Binding-site contacts:
Ligand atom ND contacts residue HIS58 of chain 1.A at 4.0 Å.
Ligand atom C4C contacts residue VAL93 of chain 1.A at 3.9 Å (hydrophobic).
Ligand atom CGD contacts residue HIS45 of chain 1.A at 3.7 Å.
Ligand atom O1A contacts residue LYS61 of chain 1.A at 3.1 Å (salt-bridge).
Ligand atom C1B contacts residue VAL62 of chain 1.A at 4.0 Å (hydrophobic).
Ligand atom CMB contacts residue VAL62 of chain 1.A at 4.0 Å (hydrophobic).
Ligand atom CAA contacts residue LYS61 of chain 1.A at 3.5 Å.
Ligand atom NI contacts residue HIS87 of chain 1.A at 3.9 Å.
Ligand atom ND contacts residue LEU91 of chain 1.A at 4.0 Å.
Ligand atom CGA contacts residue LYS61 of chain 1.A at 4.0 Å.
Ligand atom CHA contacts residue HIS58 of chain 1.A at 3.5 Å.
Ligand atom C3D contacts residue LEU91 of chain 1.A at 3.7 Å (hydrophobic).
Ligand atom CGD contacts residue PHE46 of chain 1.A at 3.7 Å (hydrophobic).
Ligand atom CMA contacts residue LEU83 of chain 1.A at 3.3 Å (hydrophobic).
Ligand atom CAD contacts residue LEU91 of chain 1.A at 3.8 Å (hydrophobic).
Ligand atom CBC contacts residue ASN97 of chain 1.A at 3.0 Å.
Ligand atom CAC contacts residue TYR42 of chain 1.A at 4.0 Å (hydrophobic).
Ligand atom CMA contacts residue LYS61 of chain 1.A at 4.0 Å.
Ligand atom O1D contacts residue PHE46 of chain 1.A at 3.3 Å.
Ligand atom CBB contacts residue SER133 of chain 1.A at 3.7 Å.
Ligand atom CMD contacts residue TYR42 of chain 1.A at 3.4 Å (hydrophobic).
Ligand atom C4D contacts residue LEU91 of chain 1.A at 3.8 Å (hydrophobic).
Ligand atom C2D contacts residue LEU91 of chain 1.A at 4.0 Å (hydrophobic).
Ligand atom CBD contacts residue PHE46 of chain 1.A at 3.7 Å (hydrophobic).
Ligand atom C3C contacts residue VAL93 of chain 1.A at 3.7 Å (hydrophobic).
Ligand atom NB contacts residue HIS87 of chain 1.A at 3.8 Å.
Ligand atom CMC contacts residue PHE98 of chain 1.A at 3.4 Å (hydrophobic).
Ligand atom CMC contacts residue ASN97 of chain 1.A at 3.4 Å.
Ligand atom CBC contacts residue PHE43 of chain 1.A at 3.5 Å (hydrophobic).
Ligand atom CBC contacts residue THR39 of chain 1.A at 3.2 Å.
Ligand atom CHD contacts residue PHE43 of chain 1.A at 3.8 Å (hydrophobic).
Ligand atom CBC contacts residue TYR42 of chain 1.A at 3.9 Å (hydrophobic).
Ligand atom C1A contacts residue HIS58 of chain 1.A at 3.7 Å.
Ligand atom C4D contacts residue HIS58 of chain 1.A at 3.8 Å.
Ligand atom CHC contacts residue PHE98 of chain 1.A at 3.7 Å (hydrophobic).
Ligand atom CAB contacts residue PHE98 of chain 1.A at 3.9 Å (hydrophobic).
Ligand atom O2A contacts residue LEU86 of chain 1.A at 3.4 Å.
Ligand atom CAC contacts residue ASN97 of chain 1.A at 3.3 Å.
Ligand atom O2D contacts residue HIS45 of chain 1.A at 3.4 Å (h-bond).
Ligand atom CHB contacts residue LEU83 of chain 1.A at 3.9 Å (hydrophobic).

The protein below binds the small molecule below.
Small molecule (SMILES): C=CC1=C(C)C2=N3->[Ni]45<-N6=C(C=c7c(C)c(C=C)c(n74)=C2)C(C)=C(CCC(=O)O)C6=Cc2c(CCC(=O)O)c(C)c(n25)C=C13

Sequence of chain 1.A:
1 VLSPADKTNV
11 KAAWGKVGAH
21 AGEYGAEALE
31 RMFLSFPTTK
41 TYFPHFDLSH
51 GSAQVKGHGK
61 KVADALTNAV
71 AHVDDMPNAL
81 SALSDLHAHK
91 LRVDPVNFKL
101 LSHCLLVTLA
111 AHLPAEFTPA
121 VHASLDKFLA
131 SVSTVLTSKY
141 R